A protein and the small-molecule ligand that binds it are described below.
Small molecule (SMILES): CC[C@H](C)[C@H](NC(=O)[C@@H](NC(=O)[C@H](O)[C@@H](C=O)C(C)C)C(C)C)C(=O)O

Binding-site contacts:
Ligand atom C21 contacts residue LEU127 of chain 1.A at 3.8 Å (hydrophobic).
Ligand atom N13 contacts residue GLY70 of chain 1.A at 3.0 Å (h-bond).
Ligand atom C1 contacts residue SER99 of chain 1.A at 1.3 Å.
Ligand atom C9 contacts residue SER99 of chain 1.A at 3.4 Å.
Ligand atom C1 contacts residue MET100 of chain 1.A at 3.4 Å (hydrophobic).
Ligand atom O10 contacts residue EDO1 of chain 1.Q at 3.5 Å (h-bond).
Ligand atom N20 contacts residue LEU127 of chain 1.A at 2.9 Å (h-bond).
Ligand atom C5 contacts residue SER99 of chain 1.A at 3.4 Å.
Ligand atom O3 contacts residue GLY70 of chain 1.A at 3.0 Å (h-bond).
Ligand atom C14 contacts residue LEU127 of chain 1.A at 3.4 Å (hydrophobic).
Ligand atom O10 contacts residue VAL72 of chain 1.A at 3.5 Å.
Ligand atom C42 contacts residue THR147 of chain 1.A at 3.9 Å.
Ligand atom C42 contacts residue ILE144 of chain 1.A at 3.8 Å (hydrophobic).
Ligand atom C11 contacts residue GLY70 of chain 1.A at 3.6 Å.
Ligand atom C11 contacts residue VAL72 of chain 1.A at 3.7 Å (hydrophobic).
Ligand atom O3 contacts residue PRO68 of chain 1.A at 3.8 Å.
Ligand atom O12 contacts residue PRO126 of chain 1.A at 3.3 Å.
Ligand atom O19 contacts residue VAL72 of chain 1.A at 3.0 Å (h-bond).
Ligand atom O19 contacts residue SER71 of chain 1.A at 3.7 Å.
Ligand atom C24 contacts residue HIS143 of chain 1.A at 3.7 Å.
Ligand atom O3 contacts residue SER99 of chain 1.A at 2.2 Å (h-bond).
Ligand atom O3 contacts residue MET100 of chain 1.A at 2.9 Å (h-bond).
Ligand atom C42 contacts residue PRO126 of chain 1.A at 3.5 Å (hydrophobic).
Ligand atom O10 contacts residue SER99 of chain 1.A at 3.4 Å (h-bond).
Ligand atom O10 contacts residue MET100 of chain 1.A at 3.6 Å.
Ligand atom C23 contacts residue VAL72 of chain 1.A at 3.8 Å (hydrophobic).
Ligand atom C23 contacts residue LEU127 of chain 1.A at 3.5 Å (hydrophobic).
Ligand atom C22 contacts residue LEU127 of chain 1.A at 3.8 Å (hydrophobic).
Ligand atom C23 contacts residue PRO126 of chain 1.A at 3.8 Å (hydrophobic).
Ligand atom O12 contacts residue LEU127 of chain 1.A at 2.8 Å (h-bond).
Ligand atom C9 contacts residue GLY70 of chain 1.A at 3.1 Å.
Ligand atom C18 contacts residue VAL72 of chain 1.A at 3.8 Å (hydrophobic).
Ligand atom O26 contacts residue GLY128 of chain 1.A at 3.7 Å.
Ligand atom C6 contacts residue SER99 of chain 1.A at 3.4 Å.
Ligand atom C18 contacts residue LEU127 of chain 1.A at 3.6 Å (hydrophobic).
Ligand atom C4 contacts residue SER99 of chain 1.A at 2.4 Å.
Ligand atom O3 contacts residue GLY69 of chain 1.A at 3.3 Å.
Ligand atom C42 contacts residue LEU127 of chain 1.A at 3.9 Å (hydrophobic).
Ligand atom C7 contacts residue GLY70 of chain 1.A at 3.2 Å.
Ligand atom C24 contacts residue THR147 of chain 1.A at 3.9 Å.

Sequence of chain 1.A:
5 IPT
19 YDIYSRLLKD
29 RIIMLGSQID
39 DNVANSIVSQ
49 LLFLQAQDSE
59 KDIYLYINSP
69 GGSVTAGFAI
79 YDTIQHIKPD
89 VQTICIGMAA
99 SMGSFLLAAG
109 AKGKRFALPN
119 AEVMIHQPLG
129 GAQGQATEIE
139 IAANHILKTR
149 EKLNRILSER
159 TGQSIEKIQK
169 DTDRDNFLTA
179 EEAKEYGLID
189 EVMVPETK